Sequence of chain 1.BA:
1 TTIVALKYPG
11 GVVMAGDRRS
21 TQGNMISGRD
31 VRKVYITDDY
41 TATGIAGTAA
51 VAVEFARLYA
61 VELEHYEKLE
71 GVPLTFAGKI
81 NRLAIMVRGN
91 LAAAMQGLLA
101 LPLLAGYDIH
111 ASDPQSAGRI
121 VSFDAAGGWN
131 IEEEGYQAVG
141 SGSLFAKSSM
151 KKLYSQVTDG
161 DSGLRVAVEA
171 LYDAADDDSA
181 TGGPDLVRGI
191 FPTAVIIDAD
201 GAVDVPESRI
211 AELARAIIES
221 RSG

Binding-site contacts:
Ligand atom C34 contacts residue SER122 of chain 1.V at 3.8 Å.
Ligand atom N06 contacts residue GLY47 of chain 1.BA at 2.9 Å (h-bond).
Ligand atom O46 contacts residue GLN22 of chain 1.BA at 3.1 Å.
Ligand atom C15 contacts residue ALA49 of chain 1.BA at 3.6 Å (hydrophobic).
Ligand atom C09 contacts residue LYS33 of chain 1.BA at 3.7 Å.
Ligand atom C14 contacts residue ALA49 of chain 1.BA at 3.7 Å (hydrophobic).
Ligand atom C15 contacts residue SER20 of chain 1.BA at 3.6 Å.
Ligand atom C05 contacts residue GLY47 of chain 1.BA at 3.6 Å.
Ligand atom C27 contacts residue THR21 of chain 1.BA at 3.5 Å.
Ligand atom C43 contacts residue MET95 of chain 1.V at 3.6 Å (hydrophobic).
Ligand atom C15 contacts residue VAL31 of chain 1.BA at 3.6 Å (hydrophobic).
Ligand atom C04 contacts residue GLY47 of chain 1.BA at 3.5 Å.
Ligand atom C32 contacts residue TRP129 of chain 1.V at 3.3 Å (hydrophobic).
Ligand atom N36 contacts residue ASP124 of chain 1.V at 2.9 Å (salt-bridge).
Ligand atom O35 contacts residue GLN22 of chain 1.BA at 2.7 Å (h-bond).
Ligand atom C29 contacts residue GLN22 of chain 1.BA at 3.7 Å.
Ligand atom C07 contacts residue THR1 of chain 1.BA at 3.2 Å.
Ligand atom C28 contacts residue SER20 of chain 1.BA at 3.7 Å.
Ligand atom C32 contacts residue GLY128 of chain 1.V at 3.1 Å.
Ligand atom C16 contacts residue ALA49 of chain 1.BA at 3.7 Å (hydrophobic).
Ligand atom C45 contacts residue ALA126 of chain 1.V at 3.5 Å (hydrophobic).
Ligand atom C37 contacts residue GLN22 of chain 1.BA at 3.7 Å.
Ligand atom C10 contacts residue ILE45 of chain 1.BA at 3.5 Å (hydrophobic).
Ligand atom C10 contacts residue LYS33 of chain 1.BA at 3.6 Å.
Ligand atom C16 contacts residue VAL31 of chain 1.BA at 3.7 Å (hydrophobic).
Ligand atom C37 contacts residue ASP124 of chain 1.V at 3.8 Å.
Ligand atom O18 contacts residue SER20 of chain 1.BA at 3.4 Å.
Ligand atom N03 contacts residue THR21 of chain 1.BA at 2.9 Å (h-bond).
Ligand atom O01 contacts residue ALA49 of chain 1.BA at 3.1 Å (h-bond).
Ligand atom C32 contacts residue ASP124 of chain 1.V at 3.5 Å.
Ligand atom C38 contacts residue ASP124 of chain 1.V at 3.7 Å.
Ligand atom C09 contacts residue ILE45 of chain 1.BA at 3.6 Å (hydrophobic).
Ligand atom O18 contacts residue THR21 of chain 1.BA at 3.2 Å (h-bond).
Ligand atom C02 contacts residue THR21 of chain 1.BA at 3.6 Å.
Ligand atom O35 contacts residue SER27 of chain 1.BA at 3.2 Å (h-bond).
Ligand atom C25 contacts residue THR48 of chain 1.BA at 3.4 Å.
Ligand atom C14 contacts residue SER20 of chain 1.BA at 3.6 Å.
Ligand atom C28 contacts residue ASP124 of chain 1.V at 3.7 Å.
Ligand atom C07 contacts residue GLY47 of chain 1.BA at 3.8 Å.
Ligand atom C29 contacts residue SER27 of chain 1.BA at 3.6 Å.

The small molecule below binds the protein below.
Small molecule (SMILES): CCN(CC)C(=O)C[C@H](NC(=O)/C=C/c1ccccc1)C(=O)N[C@@H](Cc1ccc(F)cc1)C(=O)NCc1cccc2ccccc12

Sequence of chain 1.V:
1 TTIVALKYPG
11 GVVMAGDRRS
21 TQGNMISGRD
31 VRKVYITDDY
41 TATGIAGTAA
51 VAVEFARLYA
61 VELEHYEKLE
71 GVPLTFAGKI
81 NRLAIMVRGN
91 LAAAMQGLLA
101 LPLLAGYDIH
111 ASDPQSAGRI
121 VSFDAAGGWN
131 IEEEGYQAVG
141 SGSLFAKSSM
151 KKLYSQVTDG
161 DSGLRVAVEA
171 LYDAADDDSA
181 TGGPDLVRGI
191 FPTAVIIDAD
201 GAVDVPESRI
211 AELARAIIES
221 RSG